This protein binds this small molecule.
Small molecule (SMILES): CC(=O)N[C@@H]1[C@@H](O)[C@H](O)[C@@H](CO)O[C@H]1O

Sequence of chain 1.E:
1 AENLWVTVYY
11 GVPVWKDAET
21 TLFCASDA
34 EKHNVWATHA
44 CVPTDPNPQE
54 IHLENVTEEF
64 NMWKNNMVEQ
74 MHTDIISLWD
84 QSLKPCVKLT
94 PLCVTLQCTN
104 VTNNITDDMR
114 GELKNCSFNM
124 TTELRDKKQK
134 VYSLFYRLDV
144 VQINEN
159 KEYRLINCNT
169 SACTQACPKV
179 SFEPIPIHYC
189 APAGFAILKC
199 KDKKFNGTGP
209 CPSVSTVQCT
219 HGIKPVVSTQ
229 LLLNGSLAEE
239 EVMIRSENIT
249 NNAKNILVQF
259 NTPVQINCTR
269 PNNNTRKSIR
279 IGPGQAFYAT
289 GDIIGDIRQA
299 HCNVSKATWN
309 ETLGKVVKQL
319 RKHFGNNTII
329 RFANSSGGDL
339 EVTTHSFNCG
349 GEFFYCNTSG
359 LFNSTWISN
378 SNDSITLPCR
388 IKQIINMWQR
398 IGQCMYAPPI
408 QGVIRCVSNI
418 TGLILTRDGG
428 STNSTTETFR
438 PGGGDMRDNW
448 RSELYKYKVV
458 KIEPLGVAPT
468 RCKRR

Binding-site contacts:
Ligand atom C7 contacts residue ASN107 of chain 1.E at 3.3 Å.
Ligand atom C8 contacts residue GLY293 of chain 1.E at 4.4 Å.
Ligand atom C8 contacts residue ASN107 of chain 1.E at 3.6 Å.
Ligand atom C4 contacts residue ASN107 of chain 1.E at 4.2 Å.
Ligand atom O5 contacts residue ASN107 of chain 1.E at 2.4 Å (h-bond).
Ligand atom C2 contacts residue ASN107 of chain 1.E at 2.5 Å.
Ligand atom C5 contacts residue ASN107 of chain 1.E at 3.7 Å.
Ligand atom C1 contacts residue ASN107 of chain 1.E at 1.4 Å.
Ligand atom O7 contacts residue ASN107 of chain 1.E at 3.9 Å.
Ligand atom C3 contacts residue ASN107 of chain 1.E at 3.8 Å.
Ligand atom N2 contacts residue ASN107 of chain 1.E at 2.6 Å (h-bond).
Ligand atom C8 contacts residue ASP294 of chain 1.E at 4.4 Å.